Sequence of chain 1.B:
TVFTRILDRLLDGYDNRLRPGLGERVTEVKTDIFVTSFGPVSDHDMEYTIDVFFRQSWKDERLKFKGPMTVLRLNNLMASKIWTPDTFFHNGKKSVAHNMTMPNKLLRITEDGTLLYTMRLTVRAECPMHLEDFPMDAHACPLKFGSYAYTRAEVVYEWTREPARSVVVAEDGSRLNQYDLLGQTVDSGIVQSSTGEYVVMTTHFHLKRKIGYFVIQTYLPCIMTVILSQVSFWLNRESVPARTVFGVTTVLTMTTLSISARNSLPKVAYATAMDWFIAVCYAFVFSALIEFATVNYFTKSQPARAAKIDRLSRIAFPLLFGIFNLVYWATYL

Sequence of chain 1.C:
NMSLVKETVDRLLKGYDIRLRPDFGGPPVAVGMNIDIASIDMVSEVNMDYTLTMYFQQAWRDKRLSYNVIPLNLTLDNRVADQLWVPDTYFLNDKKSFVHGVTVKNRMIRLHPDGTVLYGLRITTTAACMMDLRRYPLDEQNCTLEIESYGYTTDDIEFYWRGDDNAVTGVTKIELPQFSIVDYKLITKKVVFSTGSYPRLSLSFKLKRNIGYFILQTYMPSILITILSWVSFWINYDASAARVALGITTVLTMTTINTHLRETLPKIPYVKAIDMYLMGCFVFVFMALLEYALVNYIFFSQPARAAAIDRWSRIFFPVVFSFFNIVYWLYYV

A small-molecule ligand and the protein it binds are described below.
Small molecule (SMILES): CC(=O)N[C@H]1[C@H](O[C@H]2[C@H](O)[C@@H](NC(C)=O)CO[C@@H]2CO)O[C@H](CO)[C@@H](O[C@@H]2O[C@H](CO[C@H]3O[C@H](CO)[C@@H](O)[C@H](O)[C@@H]3O)[C@@H](O)[C@H](O[C@H]3O[C@H](CO)[C@@H](O)[C@H](O)[C@@H]3O)[C@@H]2O)[C@@H]1O

Binding-site contacts:
Ligand atom C4 contacts residue ASN111 of chain 1.D at 4.3 Å.
Ligand atom C5 contacts residue PRO115 of chain 1.D at 4.0 Å (hydrophobic).
Ligand atom C1 contacts residue ASN111 of chain 1.D at 1.4 Å.
Ligand atom C3 contacts residue ASN111 of chain 1.D at 3.8 Å.
Ligand atom O4 contacts residue LEU89 of chain 1.B at 4.4 Å.
Ligand atom O3 contacts residue GLN90 of chain 1.C at 4.1 Å.
Ligand atom O4 contacts residue ASP89 of chain 1.C at 4.4 Å.
Ligand atom C5 contacts residue ASN111 of chain 1.D at 3.7 Å.
Ligand atom O6 contacts residue PRO115 of chain 1.D at 4.5 Å.
Ligand atom O5 contacts residue ASN111 of chain 1.D at 2.4 Å (h-bond).
Ligand atom C8 contacts residue ASP89 of chain 1.C at 4.2 Å.
Ligand atom O3 contacts residue ASP89 of chain 1.C at 4.5 Å.
Ligand atom N2 contacts residue ASP89 of chain 1.C at 4.2 Å.
Ligand atom C2 contacts residue ASN111 of chain 1.D at 2.5 Å.
Ligand atom N2 contacts residue MAN8 of chain 1.K at 4.1 Å.
Ligand atom C6 contacts residue PRO115 of chain 1.D at 3.8 Å (hydrophobic).
Ligand atom C8 contacts residue MAN8 of chain 1.K at 4.4 Å.
Ligand atom C3 contacts residue ASP89 of chain 1.C at 4.2 Å.
Ligand atom C8 contacts residue MAN6 of chain 1.K at 3.6 Å.
Ligand atom O5 contacts residue PRO115 of chain 1.D at 4.2 Å.
Ligand atom C7 contacts residue ASN111 of chain 1.D at 3.5 Å.
Ligand atom N2 contacts residue ASN111 of chain 1.D at 2.8 Å (h-bond).
Ligand atom O4 contacts residue SER92 of chain 1.B at 4.0 Å.
Ligand atom O6 contacts residue SER92 of chain 1.B at 4.5 Å.
Ligand atom O7 contacts residue ASN111 of chain 1.D at 3.9 Å.

Sequence of chain 1.D:
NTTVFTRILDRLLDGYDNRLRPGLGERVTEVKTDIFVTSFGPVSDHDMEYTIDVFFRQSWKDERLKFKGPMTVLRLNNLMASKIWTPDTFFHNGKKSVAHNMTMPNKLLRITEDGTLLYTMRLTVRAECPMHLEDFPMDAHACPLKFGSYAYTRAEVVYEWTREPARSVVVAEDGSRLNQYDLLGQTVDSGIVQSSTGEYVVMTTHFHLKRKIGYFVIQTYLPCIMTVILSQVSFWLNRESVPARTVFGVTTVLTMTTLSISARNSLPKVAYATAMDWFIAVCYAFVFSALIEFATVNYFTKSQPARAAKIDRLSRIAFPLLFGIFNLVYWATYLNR